This small molecule binds to this protein.
Small molecule (SMILES): CC(=O)N[C@H]1[C@H]([C@H](O)[C@H](O)CO)O[C@@](O)(C(=O)O)C[C@@H]1O

Binding-site contacts:
Ligand atom C1 contacts residue LYS268 of chain 1.M at 4.1 Å.
Ligand atom C11 contacts residue ASP51 of chain 1.M at 3.9 Å.
Ligand atom O1B contacts residue LYS268 of chain 1.M at 4.0 Å.
Ligand atom C1 contacts residue SER266 of chain 1.M at 3.5 Å.
Ligand atom C11 contacts residue TYR50 of chain 1.M at 3.7 Å (hydrophobic).
Ligand atom O8 contacts residue LYS268 of chain 1.M at 3.2 Å (salt-bridge).
Ligand atom O1A contacts residue SER266 of chain 1.M at 3.7 Å.
Ligand atom C5 contacts residue ASP51 of chain 1.M at 3.6 Å.
Ligand atom C10 contacts residue TRP45 of chain 1.M at 3.8 Å (hydrophobic).
Ligand atom O1B contacts residue SER266 of chain 1.M at 2.6 Å (h-bond).
Ligand atom O1A contacts residue LYS268 of chain 1.M at 3.4 Å (salt-bridge).
Ligand atom C11 contacts residue LYS264 of chain 1.M at 4.0 Å.
Ligand atom C3 contacts residue ASP114 of chain 1.M at 4.0 Å.
Ligand atom O4 contacts residue LYS264 of chain 1.M at 3.1 Å (salt-bridge).
Ligand atom O1B contacts residue LYS264 of chain 1.M at 4.4 Å.
Ligand atom N5 contacts residue ASP51 of chain 1.M at 3.0 Å (salt-bridge).
Ligand atom C6 contacts residue ASP51 of chain 1.M at 3.6 Å.
Ligand atom C11 contacts residue TRP45 of chain 1.M at 4.1 Å (hydrophobic).
Ligand atom O10 contacts residue TRP45 of chain 1.M at 3.5 Å (h-bond).
Ligand atom C5 contacts residue LYS264 of chain 1.M at 4.1 Å.
Ligand atom C10 contacts residue LYS264 of chain 1.M at 4.0 Å.
Ligand atom C4 contacts residue ASP51 of chain 1.M at 4.0 Å.
Ligand atom C7 contacts residue ASP51 of chain 1.M at 4.3 Å.
Ligand atom C4 contacts residue LYS264 of chain 1.M at 3.5 Å.
Ligand atom C10 contacts residue ASP51 of chain 1.M at 3.9 Å.
Ligand atom N5 contacts residue LYS264 of chain 1.M at 3.5 Å (salt-bridge).
Ligand atom O4 contacts residue TRP45 of chain 1.M at 3.4 Å.

Sequence of chain 1.M:
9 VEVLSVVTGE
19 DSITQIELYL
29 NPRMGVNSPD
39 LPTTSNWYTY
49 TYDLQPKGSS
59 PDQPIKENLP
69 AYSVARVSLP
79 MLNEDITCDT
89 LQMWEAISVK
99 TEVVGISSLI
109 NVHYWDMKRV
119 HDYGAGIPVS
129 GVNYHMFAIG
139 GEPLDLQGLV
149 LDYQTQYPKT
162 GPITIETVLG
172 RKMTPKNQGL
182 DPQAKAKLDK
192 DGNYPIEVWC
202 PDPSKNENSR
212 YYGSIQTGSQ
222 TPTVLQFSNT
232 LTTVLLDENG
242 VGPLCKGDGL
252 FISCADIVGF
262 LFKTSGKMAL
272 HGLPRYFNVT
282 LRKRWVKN